Sequence of chain 1.A:
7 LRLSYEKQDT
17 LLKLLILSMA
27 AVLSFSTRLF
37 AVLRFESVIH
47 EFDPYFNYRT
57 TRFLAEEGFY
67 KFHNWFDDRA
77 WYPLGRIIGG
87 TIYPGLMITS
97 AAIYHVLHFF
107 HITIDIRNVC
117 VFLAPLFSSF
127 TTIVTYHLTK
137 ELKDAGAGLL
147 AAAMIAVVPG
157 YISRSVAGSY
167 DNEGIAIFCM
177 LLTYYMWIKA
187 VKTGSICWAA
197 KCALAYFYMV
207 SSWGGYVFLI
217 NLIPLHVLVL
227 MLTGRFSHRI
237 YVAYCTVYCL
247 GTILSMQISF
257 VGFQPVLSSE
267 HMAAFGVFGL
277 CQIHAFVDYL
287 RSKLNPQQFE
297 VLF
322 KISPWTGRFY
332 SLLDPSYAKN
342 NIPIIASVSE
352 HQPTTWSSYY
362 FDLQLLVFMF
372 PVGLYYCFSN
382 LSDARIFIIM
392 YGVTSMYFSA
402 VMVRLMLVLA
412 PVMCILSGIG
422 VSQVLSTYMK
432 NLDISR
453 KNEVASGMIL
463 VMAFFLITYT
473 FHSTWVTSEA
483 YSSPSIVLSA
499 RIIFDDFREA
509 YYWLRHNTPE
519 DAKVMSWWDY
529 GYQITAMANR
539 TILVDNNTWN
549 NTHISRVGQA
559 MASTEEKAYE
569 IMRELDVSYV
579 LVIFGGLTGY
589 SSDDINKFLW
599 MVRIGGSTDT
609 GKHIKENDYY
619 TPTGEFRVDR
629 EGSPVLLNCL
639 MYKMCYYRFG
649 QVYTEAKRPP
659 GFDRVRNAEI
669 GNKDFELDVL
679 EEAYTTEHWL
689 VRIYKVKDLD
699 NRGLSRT

Sequence of chain 1.D:
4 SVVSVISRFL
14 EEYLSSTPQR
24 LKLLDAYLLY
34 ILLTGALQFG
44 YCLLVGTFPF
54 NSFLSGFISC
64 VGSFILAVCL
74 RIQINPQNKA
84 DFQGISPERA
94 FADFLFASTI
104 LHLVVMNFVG

The protein below binds the small molecule below.
Small molecule (SMILES): C[C@H]1CC[C@]2(OC1)O[C@H]1[C@H](O)[C@@H]3[C@H]4CC[C@@H]5C[C@H](O[C@H]6O[C@@H](CO)[C@H](O)[C@@H](O)[C@@H]6O)[C@@H](O)C[C@@]5(C)[C@@H]4CC[C@@]3(C)[C@@H]1[C@H]2C

Binding-site contacts:
Ligand atom O77 contacts residue LEU46 of chain 1.D at 3.2 Å.
Ligand atom C82 contacts residue PHE42 of chain 1.D at 3.8 Å (hydrophobic).
Ligand atom O29 contacts residue LEU46 of chain 1.D at 4.0 Å.
Ligand atom C07 contacts residue VAL262 of chain 1.A at 3.5 Å (hydrophobic).
Ligand atom O05 contacts residue PHE271 of chain 1.A at 4.1 Å.
Ligand atom C10 contacts residue TYR244 of chain 1.A at 3.4 Å (hydrophobic).
Ligand atom C06 contacts residue PHE271 of chain 1.A at 4.3 Å (hydrophobic).
Ligand atom C11 contacts residue TYR244 of chain 1.A at 3.9 Å (hydrophobic).
Ligand atom C08 contacts residue THR248 of chain 1.A at 3.9 Å.
Ligand atom C01 contacts residue PHE60 of chain 1.D at 3.3 Å (hydrophobic).
Ligand atom C07 contacts residue ILE61 of chain 1.D at 3.4 Å (hydrophobic).
Ligand atom C26 contacts residue GLY49 of chain 1.D at 3.7 Å.
Ligand atom C78 contacts residue CYS45 of chain 1.D at 4.4 Å (hydrophobic).
Ligand atom C10 contacts residue THR248 of chain 1.A at 4.0 Å.
Ligand atom C08 contacts residue ILE61 of chain 1.D at 3.7 Å (hydrophobic).
Ligand atom C80 contacts residue PHE56 of chain 1.D at 4.2 Å (hydrophobic).
Ligand atom C76 contacts residue CYS45 of chain 1.D at 4.3 Å (hydrophobic).
Ligand atom C06 contacts residue ILE61 of chain 1.D at 4.4 Å (hydrophobic).
Ligand atom C06 contacts residue VAL262 of chain 1.A at 4.3 Å (hydrophobic).
Ligand atom C83 contacts residue PHE56 of chain 1.D at 4.2 Å (hydrophobic).
Ligand atom O27 contacts residue GLY49 of chain 1.D at 4.4 Å.
Ligand atom O05 contacts residue VAL262 of chain 1.A at 3.8 Å.
Ligand atom C09 contacts residue TYR244 of chain 1.A at 4.3 Å (hydrophobic).
Ligand atom C80 contacts residue PHE53 of chain 1.D at 3.7 Å (hydrophobic).
Ligand atom C02 contacts residue PHE60 of chain 1.D at 4.0 Å (hydrophobic).
Ligand atom C82 contacts residue PHE56 of chain 1.D at 3.8 Å (hydrophobic).
Ligand atom C08 contacts residue VAL262 of chain 1.A at 3.5 Å (hydrophobic).
Ligand atom O12 contacts residue PHE271 of chain 1.A at 3.3 Å.
Ligand atom O14 contacts residue VAL262 of chain 1.A at 3.0 Å (h-bond).
Ligand atom O77 contacts residue CYS45 of chain 1.D at 3.6 Å.
Ligand atom C76 contacts residue LEU46 of chain 1.D at 4.3 Å (hydrophobic).
Ligand atom C11 contacts residue PHE271 of chain 1.A at 3.6 Å (hydrophobic).
Ligand atom C04 contacts residue VAL262 of chain 1.A at 4.1 Å (hydrophobic).
Ligand atom C78 contacts residue LEU46 of chain 1.D at 4.4 Å (hydrophobic).
Ligand atom O75 contacts residue LEU46 of chain 1.D at 4.4 Å.
Ligand atom C09 contacts residue ILE61 of chain 1.D at 3.7 Å (hydrophobic).
Ligand atom C85 contacts residue PHE56 of chain 1.D at 3.7 Å (hydrophobic).
Ligand atom C85 contacts residue LEU57 of chain 1.D at 3.9 Å (hydrophobic).
Ligand atom C83 contacts residue PHE42 of chain 1.D at 3.9 Å (hydrophobic).
Ligand atom C13 contacts residue VAL262 of chain 1.A at 4.0 Å (hydrophobic).